The small molecule below binds the protein below.
Small molecule (SMILES): CC1(C)[C@@H]2CC[C@@]1(C)C(=O)C2

Binding-site contacts:
Ligand atom C10 contacts residue ILE395 of chain 1.A at 4.3 Å (hydrophobic).
Ligand atom O contacts residue TYR96 of chain 1.A at 2.7 Å (h-bond).
Ligand atom O contacts residue PHE98 of chain 1.A at 4.3 Å.
Ligand atom C10 contacts residue THR185 of chain 1.A at 4.2 Å.
Ligand atom O contacts residue PHE87 of chain 1.A at 3.5 Å.
Ligand atom C5 contacts residue LEU244 of chain 1.A at 4.0 Å (hydrophobic).
Ligand atom C3 contacts residue THR101 of chain 1.A at 4.1 Å.
Ligand atom C8 contacts residue VAL295 of chain 1.A at 3.8 Å (hydrophobic).
Ligand atom C10 contacts residue VAL247 of chain 1.A at 3.8 Å (hydrophobic).
Ligand atom C8 contacts residue HEM1 of chain 1.C at 4.3 Å.
Ligand atom C5 contacts residue HEM1 of chain 1.C at 3.6 Å.
Ligand atom C3 contacts residue HEM1 of chain 1.C at 4.3 Å.
Ligand atom C6 contacts residue LEU244 of chain 1.A at 4.1 Å (hydrophobic).
Ligand atom C9 contacts residue VAL396 of chain 1.A at 4.0 Å (hydrophobic).
Ligand atom C2 contacts residue TYR96 of chain 1.A at 3.4 Å (hydrophobic).
Ligand atom O contacts residue LEU244 of chain 1.A at 3.9 Å.
Ligand atom C3 contacts residue LEU244 of chain 1.A at 3.9 Å (hydrophobic).
Ligand atom C10 contacts residue PHE87 of chain 1.A at 4.1 Å (hydrophobic).
Ligand atom C3 contacts residue TYR96 of chain 1.A at 3.7 Å (hydrophobic).
Ligand atom C9 contacts residue THR252 of chain 1.A at 4.1 Å.
Ligand atom C6 contacts residue GLY248 of chain 1.A at 4.4 Å.
Ligand atom C10 contacts residue VAL396 of chain 1.A at 4.2 Å (hydrophobic).
Ligand atom C6 contacts residue VAL247 of chain 1.A at 4.0 Å (hydrophobic).
Ligand atom C4 contacts residue HEM1 of chain 1.C at 3.5 Å.
Ligand atom C2 contacts residue LEU244 of chain 1.A at 3.8 Å (hydrophobic).
Ligand atom C9 contacts residue HEM1 of chain 1.C at 4.1 Å.
Ligand atom C8 contacts residue ILE395 of chain 1.A at 4.3 Å (hydrophobic).
Ligand atom C7 contacts residue VAL295 of chain 1.A at 4.5 Å (hydrophobic).
Ligand atom C1 contacts residue VAL247 of chain 1.A at 4.4 Å (hydrophobic).
Ligand atom C2 contacts residue PHE87 of chain 1.A at 4.2 Å (hydrophobic).
Ligand atom C9 contacts residue VAL295 of chain 1.A at 4.0 Å (hydrophobic).
Ligand atom C8 contacts residue ASP297 of chain 1.A at 3.9 Å.

Sequence of chain 1.A:
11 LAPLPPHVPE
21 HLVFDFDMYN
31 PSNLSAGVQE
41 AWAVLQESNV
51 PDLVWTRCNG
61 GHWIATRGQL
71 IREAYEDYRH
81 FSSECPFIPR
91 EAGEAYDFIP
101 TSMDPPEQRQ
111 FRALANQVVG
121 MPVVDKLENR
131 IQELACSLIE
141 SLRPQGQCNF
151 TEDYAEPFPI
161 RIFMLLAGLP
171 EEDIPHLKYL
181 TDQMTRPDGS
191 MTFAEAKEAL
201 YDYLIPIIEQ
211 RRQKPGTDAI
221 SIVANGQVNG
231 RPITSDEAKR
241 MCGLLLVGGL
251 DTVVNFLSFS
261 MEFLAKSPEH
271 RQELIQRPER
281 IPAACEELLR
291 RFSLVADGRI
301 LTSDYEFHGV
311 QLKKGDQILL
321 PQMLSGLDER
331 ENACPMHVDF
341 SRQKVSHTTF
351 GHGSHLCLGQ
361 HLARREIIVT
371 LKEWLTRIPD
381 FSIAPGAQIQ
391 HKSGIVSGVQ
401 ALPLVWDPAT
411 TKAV